Sequence of chain 2.A:
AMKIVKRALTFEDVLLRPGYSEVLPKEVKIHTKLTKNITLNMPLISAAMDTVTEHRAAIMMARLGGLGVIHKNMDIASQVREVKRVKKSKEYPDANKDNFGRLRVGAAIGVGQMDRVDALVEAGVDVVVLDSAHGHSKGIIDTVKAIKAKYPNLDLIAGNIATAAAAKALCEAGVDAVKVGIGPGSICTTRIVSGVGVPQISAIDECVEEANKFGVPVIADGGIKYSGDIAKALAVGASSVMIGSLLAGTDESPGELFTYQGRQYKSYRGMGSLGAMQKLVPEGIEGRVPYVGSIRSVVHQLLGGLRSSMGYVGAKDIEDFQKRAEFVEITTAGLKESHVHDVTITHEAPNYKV

Binding-site contacts:
Ligand atom N3 contacts residue 8KY1 of chain 2.E at 3.6 Å.
Ligand atom O1P contacts residue TYR302 of chain 2.A at 2.7 Å (h-bond).
Ligand atom O3P contacts residue SER220 of chain 2.A at 2.7 Å (h-bond).
Ligand atom O3' contacts residue ASP255 of chain 2.A at 2.2 Å (salt-bridge).
Ligand atom C5' contacts residue MET72 of chain 2.A at 3.4 Å (hydrophobic).
Ligand atom O5' contacts residue GLY219 of chain 2.A at 3.4 Å.
Ligand atom C2 contacts residue CYS222 of chain 2.A at 3.1 Å (hydrophobic).
Ligand atom C5' contacts residue TYR302 of chain 2.A at 3.5 Å (hydrophobic).
Ligand atom O3' contacts residue MET276 of chain 2.A at 3.7 Å.
Ligand atom O5' contacts residue SER220 of chain 2.A at 3.7 Å.
Ligand atom O1P contacts residue SER220 of chain 2.A at 2.5 Å (h-bond).
Ligand atom N1 contacts residue 8KY1 of chain 2.E at 3.6 Å.
Ligand atom C3' contacts residue MET72 of chain 2.A at 3.5 Å (hydrophobic).
Ligand atom N1 contacts residue GLU332 of chain 2.A at 3.0 Å (salt-bridge).
Ligand atom C2 contacts residue EDO1 of chain 2.J at 3.5 Å.
Ligand atom N7 contacts residue GLY304 of chain 2.A at 3.6 Å.
Ligand atom C2' contacts residue ASP255 of chain 2.A at 3.5 Å.
Ligand atom O3' contacts residue ALA70 of chain 2.A at 3.5 Å.
Ligand atom C8 contacts residue MET72 of chain 2.A at 3.5 Å (hydrophobic).
Ligand atom O2P contacts residue GLY278 of chain 2.A at 3.1 Å (h-bond).
Ligand atom N3 contacts residue CYS222 of chain 2.A at 3.7 Å.
Ligand atom O3P contacts residue GLY219 of chain 2.A at 3.5 Å.
Ligand atom O5' contacts residue GLY256 of chain 2.A at 3.7 Å.
Ligand atom N7 contacts residue MET305 of chain 2.A at 2.9 Å (h-bond).
Ligand atom O2' contacts residue ASP255 of chain 2.A at 2.2 Å (salt-bridge).
Ligand atom O3P contacts residue GLY257 of chain 2.A at 3.0 Å (h-bond).
Ligand atom O6 contacts residue GLY306 of chain 2.A at 2.6 Å (h-bond).
Ligand atom C2 contacts residue 8KY1 of chain 2.E at 3.5 Å.
Ligand atom C3' contacts residue ASP255 of chain 2.A at 3.4 Å.
Ligand atom C5 contacts residue MET305 of chain 2.A at 3.7 Å (hydrophobic).
Ligand atom C4 contacts residue ILE221 of chain 2.A at 3.7 Å (hydrophobic).
Ligand atom O6 contacts residue GLY304 of chain 2.A at 3.5 Å.
Ligand atom C6 contacts residue GLY306 of chain 2.A at 3.6 Å.
Ligand atom P contacts residue SER220 of chain 2.A at 3.5 Å.
Ligand atom O6 contacts residue GLY333 of chain 2.A at 3.7 Å.
Ligand atom C5 contacts residue ILE221 of chain 2.A at 3.5 Å (hydrophobic).
Ligand atom O1P contacts residue SER279 of chain 2.A at 2.9 Å (h-bond).
Ligand atom N3 contacts residue EDO1 of chain 2.J at 3.2 Å (h-bond).
Ligand atom N7 contacts residue ILE221 of chain 2.A at 3.5 Å.
Ligand atom O6 contacts residue MET305 of chain 2.A at 3.2 Å (h-bond).

A small-molecule ligand and the protein it binds are described below.
Small molecule (SMILES): O=c1[nH]cnc2c1ncn2[C@@H]1O[C@H](COP(=O)(O)O)[C@@H](O)[C@H]1O